Sequence of chain 1.B:
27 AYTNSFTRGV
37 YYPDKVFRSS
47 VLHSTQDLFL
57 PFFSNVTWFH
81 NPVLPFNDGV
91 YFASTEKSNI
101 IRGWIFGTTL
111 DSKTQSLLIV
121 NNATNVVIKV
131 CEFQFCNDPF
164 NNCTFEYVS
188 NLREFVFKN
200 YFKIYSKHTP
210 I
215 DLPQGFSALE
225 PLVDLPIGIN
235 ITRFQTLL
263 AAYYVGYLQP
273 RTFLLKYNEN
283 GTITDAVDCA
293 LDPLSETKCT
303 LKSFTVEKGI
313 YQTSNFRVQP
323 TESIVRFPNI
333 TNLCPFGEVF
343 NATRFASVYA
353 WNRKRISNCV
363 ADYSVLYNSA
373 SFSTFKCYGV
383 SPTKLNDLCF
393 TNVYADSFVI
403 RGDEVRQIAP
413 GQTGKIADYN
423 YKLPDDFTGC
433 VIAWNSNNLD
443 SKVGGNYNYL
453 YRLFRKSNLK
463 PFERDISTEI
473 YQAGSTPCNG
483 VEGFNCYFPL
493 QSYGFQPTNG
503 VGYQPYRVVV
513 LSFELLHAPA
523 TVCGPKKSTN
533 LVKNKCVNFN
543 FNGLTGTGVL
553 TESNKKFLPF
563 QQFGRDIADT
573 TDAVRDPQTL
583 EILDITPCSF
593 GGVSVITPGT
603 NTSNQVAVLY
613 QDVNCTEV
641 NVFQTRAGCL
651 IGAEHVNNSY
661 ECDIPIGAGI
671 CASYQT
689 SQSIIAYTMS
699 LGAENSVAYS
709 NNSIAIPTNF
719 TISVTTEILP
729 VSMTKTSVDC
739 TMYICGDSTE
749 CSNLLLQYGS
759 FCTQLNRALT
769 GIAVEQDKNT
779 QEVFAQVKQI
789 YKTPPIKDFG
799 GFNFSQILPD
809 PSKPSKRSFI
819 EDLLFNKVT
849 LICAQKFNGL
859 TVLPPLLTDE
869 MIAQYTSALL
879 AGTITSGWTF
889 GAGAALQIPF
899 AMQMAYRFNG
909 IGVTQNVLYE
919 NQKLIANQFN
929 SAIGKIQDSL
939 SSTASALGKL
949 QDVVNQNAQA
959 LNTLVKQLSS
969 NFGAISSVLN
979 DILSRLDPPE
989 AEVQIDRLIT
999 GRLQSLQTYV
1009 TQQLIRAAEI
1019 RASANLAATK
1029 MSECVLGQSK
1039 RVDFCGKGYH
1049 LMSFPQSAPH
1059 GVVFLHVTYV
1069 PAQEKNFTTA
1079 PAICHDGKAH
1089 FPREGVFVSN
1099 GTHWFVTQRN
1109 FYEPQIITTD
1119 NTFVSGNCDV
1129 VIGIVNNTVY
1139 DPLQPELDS

Binding-site contacts:
Ligand atom C2 contacts residue ASN717 of chain 1.B at 2.5 Å.
Ligand atom C5 contacts residue ASN717 of chain 1.B at 3.7 Å.
Ligand atom O4 contacts residue LEU922 of chain 1.B at 4.3 Å.
Ligand atom N2 contacts residue ASN717 of chain 1.B at 2.8 Å (h-bond).
Ligand atom C5 contacts residue GLN926 of chain 1.B at 4.1 Å.
Ligand atom C1 contacts residue ASN717 of chain 1.B at 1.4 Å.
Ligand atom O7 contacts residue GLN1071 of chain 1.B at 3.6 Å (h-bond).
Ligand atom O5 contacts residue GLN926 of chain 1.B at 4.2 Å.
Ligand atom C8 contacts residue ASN717 of chain 1.B at 3.6 Å.
Ligand atom C7 contacts residue ASN717 of chain 1.B at 3.2 Å.
Ligand atom O5 contacts residue ASN717 of chain 1.B at 2.4 Å (h-bond).
Ligand atom C6 contacts residue LEU922 of chain 1.B at 4.4 Å (hydrophobic).
Ligand atom O6 contacts residue LEU922 of chain 1.B at 3.9 Å.
Ligand atom O7 contacts residue ASN717 of chain 1.B at 3.4 Å (h-bond).
Ligand atom C1 contacts residue LEU922 of chain 1.B at 4.3 Å (hydrophobic).
Ligand atom C6 contacts residue GLN926 of chain 1.B at 4.1 Å.
Ligand atom C5 contacts residue LEU922 of chain 1.B at 3.8 Å (hydrophobic).
Ligand atom O6 contacts residue GLN926 of chain 1.B at 3.0 Å (h-bond).
Ligand atom C3 contacts residue ASN717 of chain 1.B at 3.8 Å.
Ligand atom C3 contacts residue LEU922 of chain 1.B at 4.5 Å (hydrophobic).
Ligand atom C4 contacts residue ASN717 of chain 1.B at 4.2 Å.

This protein binds this small molecule.
Small molecule (SMILES): CC(=O)N[C@@H]1[C@@H](O)[C@H](O)[C@@H](CO)O[C@H]1O